A protein and the small-molecule ligand that binds it are described below.
Small molecule (SMILES): CC(=O)N[C@@H]1[C@@H](O)[C@H](O)[C@@H](CO)O[C@H]1O

Sequence of chain 1.E:
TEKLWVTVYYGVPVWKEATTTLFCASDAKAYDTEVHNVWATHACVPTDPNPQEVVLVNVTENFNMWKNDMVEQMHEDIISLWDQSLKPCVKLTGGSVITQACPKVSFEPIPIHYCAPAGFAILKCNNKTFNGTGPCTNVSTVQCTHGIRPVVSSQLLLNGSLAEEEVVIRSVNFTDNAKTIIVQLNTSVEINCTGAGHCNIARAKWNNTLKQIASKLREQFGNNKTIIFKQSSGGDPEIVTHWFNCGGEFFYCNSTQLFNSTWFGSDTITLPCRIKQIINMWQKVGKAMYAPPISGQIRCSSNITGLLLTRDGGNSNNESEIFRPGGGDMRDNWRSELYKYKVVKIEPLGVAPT

Binding-site contacts:
Ligand atom O5 contacts residue ASN254 of chain 1.E at 2.4 Å (h-bond).
Ligand atom C1 contacts residue ASN254 of chain 1.E at 1.4 Å.
Ligand atom C6 contacts residue ASN254 of chain 1.E at 4.2 Å.
Ligand atom C3 contacts residue ASN254 of chain 1.E at 3.7 Å.
Ligand atom C4 contacts residue GLN231 of chain 1.E at 4.1 Å.
Ligand atom C7 contacts residue ASN254 of chain 1.E at 3.6 Å.
Ligand atom C2 contacts residue THR256 of chain 1.E at 3.9 Å.
Ligand atom C6 contacts residue VAL240 of chain 1.E at 4.3 Å (hydrophobic).
Ligand atom O5 contacts residue THR256 of chain 1.E at 4.2 Å.
Ligand atom O7 contacts residue THR256 of chain 1.E at 4.0 Å.
Ligand atom C4 contacts residue THR256 of chain 1.E at 4.5 Å.
Ligand atom C5 contacts residue ASN254 of chain 1.E at 3.7 Å.
Ligand atom C4 contacts residue ASN254 of chain 1.E at 4.1 Å.
Ligand atom C6 contacts residue GLN231 of chain 1.E at 4.4 Å.
Ligand atom O7 contacts residue ASN254 of chain 1.E at 3.9 Å.
Ligand atom N2 contacts residue ASN254 of chain 1.E at 2.8 Å (h-bond).
Ligand atom C2 contacts residue ASN254 of chain 1.E at 2.3 Å.
Ligand atom C1 contacts residue THR256 of chain 1.E at 4.3 Å.